Sequence of chain 1.C:
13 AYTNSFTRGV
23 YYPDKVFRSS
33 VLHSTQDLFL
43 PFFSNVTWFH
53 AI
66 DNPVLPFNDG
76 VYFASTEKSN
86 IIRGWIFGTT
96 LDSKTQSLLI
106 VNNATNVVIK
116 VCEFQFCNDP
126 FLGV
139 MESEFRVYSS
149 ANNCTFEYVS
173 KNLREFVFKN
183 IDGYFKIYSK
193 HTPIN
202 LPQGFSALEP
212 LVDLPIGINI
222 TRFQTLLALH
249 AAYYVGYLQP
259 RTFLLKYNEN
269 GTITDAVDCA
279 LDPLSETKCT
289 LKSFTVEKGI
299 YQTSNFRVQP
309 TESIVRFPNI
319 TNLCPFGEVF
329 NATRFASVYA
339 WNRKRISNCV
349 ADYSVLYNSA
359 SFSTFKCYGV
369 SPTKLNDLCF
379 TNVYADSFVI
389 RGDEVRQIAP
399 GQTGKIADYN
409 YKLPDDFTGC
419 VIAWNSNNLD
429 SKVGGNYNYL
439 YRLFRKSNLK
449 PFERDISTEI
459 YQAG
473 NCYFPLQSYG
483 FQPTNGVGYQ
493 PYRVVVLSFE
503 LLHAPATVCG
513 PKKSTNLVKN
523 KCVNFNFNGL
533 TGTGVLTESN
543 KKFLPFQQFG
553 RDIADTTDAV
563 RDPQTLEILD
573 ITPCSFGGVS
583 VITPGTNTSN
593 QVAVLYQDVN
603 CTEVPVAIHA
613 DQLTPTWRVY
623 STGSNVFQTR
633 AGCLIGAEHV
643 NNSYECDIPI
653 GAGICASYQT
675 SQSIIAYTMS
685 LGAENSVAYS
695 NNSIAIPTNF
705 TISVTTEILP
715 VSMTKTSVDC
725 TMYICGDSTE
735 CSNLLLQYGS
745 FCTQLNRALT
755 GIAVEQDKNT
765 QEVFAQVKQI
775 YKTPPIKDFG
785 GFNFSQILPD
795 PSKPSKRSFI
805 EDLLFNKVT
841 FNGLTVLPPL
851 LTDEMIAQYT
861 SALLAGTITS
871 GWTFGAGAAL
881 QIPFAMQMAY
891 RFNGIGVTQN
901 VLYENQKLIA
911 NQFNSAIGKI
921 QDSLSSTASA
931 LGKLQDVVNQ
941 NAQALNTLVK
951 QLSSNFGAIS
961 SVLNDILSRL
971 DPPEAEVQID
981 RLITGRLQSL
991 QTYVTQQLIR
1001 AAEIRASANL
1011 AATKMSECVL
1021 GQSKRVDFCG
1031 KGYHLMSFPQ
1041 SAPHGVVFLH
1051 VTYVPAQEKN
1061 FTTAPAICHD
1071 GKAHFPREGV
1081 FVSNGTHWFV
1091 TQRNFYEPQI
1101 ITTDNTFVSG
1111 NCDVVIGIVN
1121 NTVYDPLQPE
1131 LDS

Sequence of chain 1.B:
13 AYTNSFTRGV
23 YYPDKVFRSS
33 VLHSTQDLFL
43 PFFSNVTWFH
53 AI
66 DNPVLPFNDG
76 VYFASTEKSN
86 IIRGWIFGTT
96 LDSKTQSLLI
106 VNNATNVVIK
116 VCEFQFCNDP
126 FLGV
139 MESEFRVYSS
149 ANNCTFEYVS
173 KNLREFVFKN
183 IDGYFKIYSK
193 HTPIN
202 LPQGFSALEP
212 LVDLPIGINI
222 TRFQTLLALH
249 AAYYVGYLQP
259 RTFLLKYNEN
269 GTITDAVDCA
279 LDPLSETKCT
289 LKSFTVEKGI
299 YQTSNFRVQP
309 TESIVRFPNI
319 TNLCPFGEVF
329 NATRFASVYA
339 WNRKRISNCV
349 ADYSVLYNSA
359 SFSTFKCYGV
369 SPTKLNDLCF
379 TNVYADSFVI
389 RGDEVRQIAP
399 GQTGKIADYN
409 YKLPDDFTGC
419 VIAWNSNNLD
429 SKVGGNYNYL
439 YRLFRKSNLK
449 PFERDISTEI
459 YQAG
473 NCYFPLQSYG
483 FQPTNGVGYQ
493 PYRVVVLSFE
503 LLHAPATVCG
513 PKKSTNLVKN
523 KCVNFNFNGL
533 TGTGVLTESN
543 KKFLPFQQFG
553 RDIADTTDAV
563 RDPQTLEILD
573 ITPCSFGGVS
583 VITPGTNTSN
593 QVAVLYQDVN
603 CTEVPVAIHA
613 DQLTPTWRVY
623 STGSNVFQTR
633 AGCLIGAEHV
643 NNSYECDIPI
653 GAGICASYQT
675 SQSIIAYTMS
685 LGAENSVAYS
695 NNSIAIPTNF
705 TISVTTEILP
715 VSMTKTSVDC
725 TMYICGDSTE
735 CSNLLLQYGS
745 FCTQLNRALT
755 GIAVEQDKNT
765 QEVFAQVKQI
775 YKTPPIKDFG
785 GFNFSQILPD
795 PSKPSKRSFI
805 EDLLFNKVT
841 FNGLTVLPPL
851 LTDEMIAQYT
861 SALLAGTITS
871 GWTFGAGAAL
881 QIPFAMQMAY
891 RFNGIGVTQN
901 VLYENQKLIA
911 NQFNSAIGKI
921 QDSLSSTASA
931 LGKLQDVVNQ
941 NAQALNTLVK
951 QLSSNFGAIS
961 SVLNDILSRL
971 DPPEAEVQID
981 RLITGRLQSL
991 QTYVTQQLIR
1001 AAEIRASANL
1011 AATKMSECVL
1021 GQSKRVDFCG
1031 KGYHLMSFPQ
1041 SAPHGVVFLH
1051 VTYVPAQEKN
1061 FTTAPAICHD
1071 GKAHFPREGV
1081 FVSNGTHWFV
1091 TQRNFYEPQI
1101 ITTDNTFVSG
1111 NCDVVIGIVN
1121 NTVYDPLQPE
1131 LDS

Binding-site contacts:
Ligand atom C4 contacts residue ALA692 of chain 1.B at 4.5 Å (hydrophobic).
Ligand atom C3 contacts residue ASN1060 of chain 1.B at 3.8 Å.
Ligand atom C6 contacts residue ALA692 of chain 1.B at 4.4 Å (hydrophobic).
Ligand atom C2 contacts residue ASN1060 of chain 1.B at 2.5 Å.
Ligand atom C8 contacts residue LYS1059 of chain 1.B at 4.2 Å.
Ligand atom C5 contacts residue ALA692 of chain 1.B at 3.8 Å (hydrophobic).
Ligand atom O7 contacts residue ASN1060 of chain 1.B at 4.3 Å.
Ligand atom C8 contacts residue ASN1060 of chain 1.B at 3.8 Å.
Ligand atom C8 contacts residue GLU1058 of chain 1.B at 3.4 Å.
Ligand atom C1 contacts residue ASN1060 of chain 1.B at 1.4 Å.
Ligand atom C4 contacts residue ASN1060 of chain 1.B at 4.2 Å.
Ligand atom C5 contacts residue ASN1060 of chain 1.B at 3.6 Å.
Ligand atom O5 contacts residue ALA692 of chain 1.B at 4.5 Å.
Ligand atom N2 contacts residue ASN1060 of chain 1.B at 2.8 Å (h-bond).
Ligand atom O4 contacts residue ALA692 of chain 1.B at 4.4 Å.
Ligand atom O5 contacts residue ASN1060 of chain 1.B at 2.3 Å (h-bond).
Ligand atom C7 contacts residue ASN1060 of chain 1.B at 3.5 Å.
Ligand atom C1 contacts residue GLN881 of chain 1.C at 4.3 Å.

The protein below binds the small molecule below.
Small molecule (SMILES): CC(=O)N[C@@H]1[C@@H](O)[C@H](O)[C@@H](CO)O[C@H]1O